Sequence of chain 1.C:
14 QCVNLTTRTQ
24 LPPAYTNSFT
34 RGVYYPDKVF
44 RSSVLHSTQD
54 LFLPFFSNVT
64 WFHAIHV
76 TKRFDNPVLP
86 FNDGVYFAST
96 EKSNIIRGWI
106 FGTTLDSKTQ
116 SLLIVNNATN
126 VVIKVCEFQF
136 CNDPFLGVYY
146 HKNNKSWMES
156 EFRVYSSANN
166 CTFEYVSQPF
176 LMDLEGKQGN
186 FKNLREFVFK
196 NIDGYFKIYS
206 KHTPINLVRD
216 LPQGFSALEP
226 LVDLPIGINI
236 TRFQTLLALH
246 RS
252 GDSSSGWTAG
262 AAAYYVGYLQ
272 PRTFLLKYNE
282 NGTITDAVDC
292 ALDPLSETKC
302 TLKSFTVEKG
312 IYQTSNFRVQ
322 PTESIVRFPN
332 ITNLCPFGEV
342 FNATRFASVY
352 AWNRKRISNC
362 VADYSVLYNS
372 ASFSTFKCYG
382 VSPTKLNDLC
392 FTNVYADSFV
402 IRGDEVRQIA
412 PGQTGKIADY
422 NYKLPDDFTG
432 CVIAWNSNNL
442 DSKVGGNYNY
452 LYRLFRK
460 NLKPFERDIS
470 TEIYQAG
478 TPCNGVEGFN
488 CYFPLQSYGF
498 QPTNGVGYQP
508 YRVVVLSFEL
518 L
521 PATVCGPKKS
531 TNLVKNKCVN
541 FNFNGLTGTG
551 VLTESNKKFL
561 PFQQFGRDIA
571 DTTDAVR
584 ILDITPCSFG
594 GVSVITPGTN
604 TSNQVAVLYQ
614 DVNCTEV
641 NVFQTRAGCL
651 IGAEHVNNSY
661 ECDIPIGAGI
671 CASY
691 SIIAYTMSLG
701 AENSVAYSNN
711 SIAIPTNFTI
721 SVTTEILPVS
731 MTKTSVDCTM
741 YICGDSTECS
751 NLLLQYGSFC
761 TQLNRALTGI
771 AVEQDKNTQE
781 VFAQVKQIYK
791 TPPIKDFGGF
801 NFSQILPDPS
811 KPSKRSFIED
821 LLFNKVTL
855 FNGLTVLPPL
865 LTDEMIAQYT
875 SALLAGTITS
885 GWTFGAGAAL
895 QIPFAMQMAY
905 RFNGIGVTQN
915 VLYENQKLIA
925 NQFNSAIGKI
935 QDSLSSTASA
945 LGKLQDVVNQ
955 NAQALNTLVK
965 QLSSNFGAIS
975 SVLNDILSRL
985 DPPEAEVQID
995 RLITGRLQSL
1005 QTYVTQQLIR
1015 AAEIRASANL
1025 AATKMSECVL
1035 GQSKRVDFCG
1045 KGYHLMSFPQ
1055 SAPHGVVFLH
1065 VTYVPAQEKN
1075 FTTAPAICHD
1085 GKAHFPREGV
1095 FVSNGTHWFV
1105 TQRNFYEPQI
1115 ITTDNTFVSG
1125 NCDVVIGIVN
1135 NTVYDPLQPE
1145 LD

Binding-site contacts:
Ligand atom C2 contacts residue ASN1074 of chain 1.C at 2.5 Å.
Ligand atom C3 contacts residue ALA706 of chain 1.C at 4.2 Å (hydrophobic).
Ligand atom O5 contacts residue ASN1074 of chain 1.C at 2.4 Å (h-bond).
Ligand atom C8 contacts residue ASN1074 of chain 1.C at 3.8 Å.
Ligand atom C3 contacts residue ASN1074 of chain 1.C at 3.8 Å.
Ligand atom C4 contacts residue ALA706 of chain 1.C at 4.2 Å (hydrophobic).
Ligand atom C5 contacts residue ASN1074 of chain 1.C at 3.7 Å.
Ligand atom O6 contacts residue GLU1072 of chain 1.C at 4.3 Å.
Ligand atom O6 contacts residue ASN1074 of chain 1.C at 4.0 Å.
Ligand atom O7 contacts residue ASN1074 of chain 1.C at 4.4 Å.
Ligand atom C7 contacts residue ASN1074 of chain 1.C at 3.5 Å.
Ligand atom C2 contacts residue ALA706 of chain 1.C at 4.4 Å (hydrophobic).
Ligand atom C6 contacts residue ASN1074 of chain 1.C at 4.5 Å.
Ligand atom C1 contacts residue ASN1074 of chain 1.C at 1.4 Å.
Ligand atom O3 contacts residue ALA706 of chain 1.C at 3.2 Å.
Ligand atom N2 contacts residue ASN1074 of chain 1.C at 2.9 Å (h-bond).
Ligand atom C4 contacts residue ASN1074 of chain 1.C at 4.3 Å.

The protein below binds the small molecule below.
Small molecule (SMILES): CC(=O)N[C@@H]1[C@@H](O)[C@H](O)[C@@H](CO)O[C@H]1O